Sequence of chain 2.D:
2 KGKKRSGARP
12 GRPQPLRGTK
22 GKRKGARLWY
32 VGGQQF

Sequence of chain 2.B:
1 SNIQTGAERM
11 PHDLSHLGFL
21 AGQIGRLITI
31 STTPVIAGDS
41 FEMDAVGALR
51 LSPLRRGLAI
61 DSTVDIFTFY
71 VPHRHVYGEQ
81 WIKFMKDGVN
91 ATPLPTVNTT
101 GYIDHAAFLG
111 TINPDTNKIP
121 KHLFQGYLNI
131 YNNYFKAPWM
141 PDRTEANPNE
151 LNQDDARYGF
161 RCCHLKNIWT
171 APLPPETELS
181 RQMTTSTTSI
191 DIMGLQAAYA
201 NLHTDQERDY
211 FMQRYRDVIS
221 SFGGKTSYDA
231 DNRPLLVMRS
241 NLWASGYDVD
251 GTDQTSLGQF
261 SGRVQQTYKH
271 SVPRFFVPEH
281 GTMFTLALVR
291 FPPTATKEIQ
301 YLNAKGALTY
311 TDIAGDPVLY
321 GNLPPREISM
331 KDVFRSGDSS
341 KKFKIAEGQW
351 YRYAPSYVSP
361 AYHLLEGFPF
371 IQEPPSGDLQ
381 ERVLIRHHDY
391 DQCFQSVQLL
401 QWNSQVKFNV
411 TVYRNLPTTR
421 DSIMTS

A protein and the small-molecule ligand that binds it are described below.
Small molecule (SMILES): N=c1ccn([C@H]2C[C@H](O)[C@@H](CO[P](=O)(O)O[C@H]3C[C@H](n4cnc5c(N)ncnc54)O[C@@H]3CO[P](=O)(O)O[C@H]3C[C@H](n4cnc5c(N)ncnc54)O[C@@H]3CO[P](=O)(O)O[C@H]3C[C@H](n4cnc5c(N)ncnc54)O[C@@H]3COP(=O)(O)O)O2)c(=O)[nH]1

Binding-site contacts:
Ligand atom C6 contacts residue ALA27 of chain 2.D at 3.5 Å (hydrophobic).
Ligand atom C8 contacts residue ALA27 of chain 2.D at 2.0 Å (hydrophobic).
Ligand atom N7 contacts residue PHE211 of chain 2.B at 4.0 Å.
Ligand atom OP1 contacts residue GLU207 of chain 2.B at 4.0 Å.
Ligand atom N6 contacts residue ALA27 of chain 2.D at 3.2 Å (h-bond).
Ligand atom OP1 contacts residue ARG28 of chain 2.D at 2.7 Å (salt-bridge).
Ligand atom P contacts residue GLU207 of chain 2.B at 3.4 Å.
Ligand atom N9 contacts residue ALA27 of chain 2.D at 3.1 Å.
Ligand atom C8 contacts residue PHE211 of chain 2.B at 4.1 Å (hydrophobic).
Ligand atom C2' contacts residue ARG28 of chain 2.D at 3.7 Å.
Ligand atom C5' contacts residue PHE211 of chain 2.B at 3.9 Å (hydrophobic).
Ligand atom C5 contacts residue ALA27 of chain 2.D at 2.9 Å (hydrophobic).
Ligand atom N7 contacts residue ARG28 of chain 2.D at 3.6 Å (salt-bridge).
Ligand atom C8 contacts residue GLY26 of chain 2.D at 3.7 Å.
Ligand atom O3' contacts residue TYR31 of chain 2.D at 3.2 Å (h-bond).
Ligand atom OP2 contacts residue PHE211 of chain 2.B at 4.0 Å.
Ligand atom C5 contacts residue GLY26 of chain 2.D at 3.5 Å.
Ligand atom N7 contacts residue GLY26 of chain 2.D at 2.7 Å.
Ligand atom N1 contacts residue SER221 of chain 2.B at 3.6 Å.
Ligand atom C6 contacts residue GLY26 of chain 2.D at 3.7 Å.
Ligand atom P contacts residue PHE211 of chain 2.B at 3.5 Å.
Ligand atom O5' contacts residue ARG28 of chain 2.D at 3.1 Å (salt-bridge).
Ligand atom C6 contacts residue ASP217 of chain 2.B at 3.9 Å.
Ligand atom N7 contacts residue ALA27 of chain 2.D at 1.6 Å.
Ligand atom P contacts residue ARG28 of chain 2.D at 3.4 Å.
Ligand atom C8 contacts residue ARG28 of chain 2.D at 3.1 Å.
Ligand atom C4 contacts residue ALA27 of chain 2.D at 3.5 Å (hydrophobic).
Ligand atom C2 contacts residue SER221 of chain 2.B at 3.7 Å.
Ligand atom N1 contacts residue SER220 of chain 2.B at 4.1 Å.
Ligand atom O5' contacts residue TYR31 of chain 2.D at 2.2 Å (h-bond).
Ligand atom N6 contacts residue GLY26 of chain 2.D at 3.1 Å.
Ligand atom O3' contacts residue ARG28 of chain 2.D at 3.8 Å.
Ligand atom C3' contacts residue TYR31 of chain 2.D at 4.0 Å (hydrophobic).
Ligand atom OP1 contacts residue PHE211 of chain 2.B at 2.1 Å.
Ligand atom N6 contacts residue ASP217 of chain 2.B at 2.8 Å (salt-bridge).
Ligand atom OP2 contacts residue GLU207 of chain 2.B at 2.0 Å (salt-bridge).
Ligand atom P contacts residue TYR31 of chain 2.D at 3.5 Å.
Ligand atom C5' contacts residue ARG28 of chain 2.D at 2.8 Å.
Ligand atom C3' contacts residue PHE211 of chain 2.B at 4.0 Å (hydrophobic).
Ligand atom C5' contacts residue TYR31 of chain 2.D at 3.0 Å (hydrophobic).